Sequence of chain 1.A:
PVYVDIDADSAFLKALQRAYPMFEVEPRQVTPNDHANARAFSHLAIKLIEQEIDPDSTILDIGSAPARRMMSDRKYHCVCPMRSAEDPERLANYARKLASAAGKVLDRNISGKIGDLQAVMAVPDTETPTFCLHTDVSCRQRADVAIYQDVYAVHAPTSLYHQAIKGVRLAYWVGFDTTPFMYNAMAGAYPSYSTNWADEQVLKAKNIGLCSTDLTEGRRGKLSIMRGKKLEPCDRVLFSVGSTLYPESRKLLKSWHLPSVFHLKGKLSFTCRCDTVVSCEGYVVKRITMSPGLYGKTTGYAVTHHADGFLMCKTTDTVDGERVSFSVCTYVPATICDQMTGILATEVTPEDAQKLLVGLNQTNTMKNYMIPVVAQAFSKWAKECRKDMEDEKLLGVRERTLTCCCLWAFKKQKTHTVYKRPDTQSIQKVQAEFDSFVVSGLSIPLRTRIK

This protein binds this small molecule.
Small molecule (SMILES): C[n+]1cn([C@@H]2O[C@H](CO[P](=O)(O)O[P](=O)(O)OP(=O)(O)O)[C@@H](O)[C@H]2O)c2nc(N)[nH]c(=O)c21

Sequence of chain 1.B:
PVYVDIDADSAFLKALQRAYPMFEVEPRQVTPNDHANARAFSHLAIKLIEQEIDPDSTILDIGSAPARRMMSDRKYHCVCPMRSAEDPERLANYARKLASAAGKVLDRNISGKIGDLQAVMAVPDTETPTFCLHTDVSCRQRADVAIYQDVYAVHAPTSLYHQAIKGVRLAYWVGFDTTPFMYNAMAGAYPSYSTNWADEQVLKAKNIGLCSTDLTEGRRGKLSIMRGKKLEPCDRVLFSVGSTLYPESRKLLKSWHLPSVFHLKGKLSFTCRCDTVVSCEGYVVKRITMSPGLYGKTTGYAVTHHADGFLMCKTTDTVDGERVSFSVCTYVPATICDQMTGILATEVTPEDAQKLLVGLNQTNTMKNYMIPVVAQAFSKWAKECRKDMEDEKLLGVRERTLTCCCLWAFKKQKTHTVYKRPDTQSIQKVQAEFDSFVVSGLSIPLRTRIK

Binding-site contacts:
Ligand atom C5' contacts residue HIS37 of chain 1.A at 3.3 Å.
Ligand atom O1C contacts residue HIS37 of chain 1.A at 3.2 Å (h-bond).
Ligand atom N1 contacts residue TYR154 of chain 1.A at 3.3 Å.
Ligand atom C2 contacts residue TYR154 of chain 1.A at 3.4 Å (hydrophobic).
Ligand atom O3' contacts residue ARG41 of chain 1.A at 3.5 Å (salt-bridge).
Ligand atom O1C contacts residue ARG41 of chain 1.A at 2.9 Å (salt-bridge).
Ligand atom C6 contacts residue TYR248 of chain 1.A at 3.6 Å (hydrophobic).
Ligand atom C2 contacts residue GLU250 of chain 1.A at 2.8 Å.
Ligand atom C4 contacts residue TYR248 of chain 1.A at 3.6 Å (hydrophobic).
Ligand atom O2' contacts residue TYR285 of chain 1.A at 2.4 Å (h-bond).
Ligand atom O4' contacts residue VAL243 of chain 1.A at 3.6 Å.
Ligand atom C4' contacts residue HIS37 of chain 1.A at 3.7 Å.
Ligand atom O1A contacts residue TYR248 of chain 1.A at 3.1 Å (h-bond).
Ligand atom O3A contacts residue ARG41 of chain 1.A at 2.9 Å (salt-bridge).
Ligand atom O2A contacts residue TYR248 of chain 1.A at 2.6 Å (h-bond).
Ligand atom O1B contacts residue ARG92 of chain 1.A at 3.5 Å (salt-bridge).
Ligand atom O2' contacts residue ASP152 of chain 1.A at 3.5 Å (salt-bridge).
Ligand atom O2B contacts residue ARG275 of chain 1.B at 3.5 Å (salt-bridge).
Ligand atom O3' contacts residue ALA40 of chain 1.A at 3.4 Å.
Ligand atom CM7 contacts residue SAH1 of chain 1.N at 3.4 Å.
Ligand atom O2A contacts residue ARG92 of chain 1.A at 3.1 Å (salt-bridge).
Ligand atom C2' contacts residue ASP152 of chain 1.A at 3.5 Å.
Ligand atom C5 contacts residue TYR248 of chain 1.A at 3.5 Å (hydrophobic).
Ligand atom N2 contacts residue PHE241 of chain 1.A at 3.2 Å.
Ligand atom O5' contacts residue ARG41 of chain 1.A at 3.7 Å.
Ligand atom O2' contacts residue ALA40 of chain 1.A at 3.4 Å.
Ligand atom O1A contacts residue MG1 of chain 1.R at 3.6 Å.
Ligand atom C3' contacts residue ARG41 of chain 1.A at 3.6 Å.
Ligand atom N1 contacts residue GLU250 of chain 1.A at 2.4 Å (salt-bridge).
Ligand atom O1B contacts residue ARG70 of chain 1.A at 3.5 Å (salt-bridge).
Ligand atom C6 contacts residue TYR154 of chain 1.A at 3.6 Å (hydrophobic).
Ligand atom O3C contacts residue MG1 of chain 1.R at 2.6 Å.
Ligand atom C2' contacts residue TYR285 of chain 1.A at 3.4 Å (hydrophobic).
Ligand atom O1A contacts residue ARG275 of chain 1.B at 2.9 Å (salt-bridge).
Ligand atom PA contacts residue TYR248 of chain 1.A at 3.2 Å.
Ligand atom O2B contacts residue MG1 of chain 1.R at 2.4 Å.
Ligand atom C5' contacts residue ARG41 of chain 1.A at 3.6 Å.
Ligand atom N1 contacts residue TYR248 of chain 1.A at 3.5 Å.
Ligand atom O3C contacts residue HIS37 of chain 1.A at 3.2 Å (h-bond).
Ligand atom N2 contacts residue GLU250 of chain 1.A at 2.4 Å (salt-bridge).